Binding-site contacts:
Ligand atom F10 contacts residue THR51 of chain 1.A at 3.8 Å.
Ligand atom C22 contacts residue ALA34 of chain 1.A at 3.4 Å (hydrophobic).
Ligand atom C16 contacts residue LEU141 of chain 1.A at 3.5 Å (hydrophobic).
Ligand atom O27 contacts residue ILE13 of chain 1.A at 3.5 Å.
Ligand atom C26 contacts residue MET92 of chain 1.A at 3.8 Å (hydrophobic).
Ligand atom C25 contacts residue MET92 of chain 1.A at 3.2 Å (hydrophobic).
Ligand atom C12 contacts residue VAL87 of chain 1.A at 3.8 Å (hydrophobic).
Ligand atom C31 contacts residue ILE13 of chain 1.A at 3.9 Å (hydrophobic).
Ligand atom N23 contacts residue ASP90 of chain 1.A at 3.7 Å.
Ligand atom C15 contacts residue ASP152 of chain 1.A at 3.3 Å.
Ligand atom C8 contacts residue ILE38 of chain 1.A at 3.8 Å (hydrophobic).
Ligand atom F11 contacts residue GLU54 of chain 1.A at 3.6 Å.
Ligand atom F9 contacts residue VAL87 of chain 1.A at 3.8 Å.
Ligand atom O1 contacts residue GLY151 of chain 1.A at 3.9 Å.
Ligand atom O7 contacts residue ILE38 of chain 1.A at 3.7 Å.
Ligand atom O27 contacts residue MET92 of chain 1.A at 3.6 Å (h-bond).
Ligand atom F11 contacts residue LEU55 of chain 1.A at 3.2 Å.
Ligand atom C13 contacts residue LEU89 of chain 1.A at 3.7 Å (hydrophobic).
Ligand atom F9 contacts residue ILE38 of chain 1.A at 3.3 Å.
Ligand atom C28 contacts residue ILE13 of chain 1.A at 3.5 Å (hydrophobic).
Ligand atom C13 contacts residue LEU58 of chain 1.A at 3.5 Å (hydrophobic).
Ligand atom O30 contacts residue ILE13 of chain 1.A at 3.3 Å.
Ligand atom C4 contacts residue LYS36 of chain 1.A at 3.7 Å.
Ligand atom C4 contacts residue GLU54 of chain 1.A at 3.8 Å.
Ligand atom F9 contacts residue THR51 of chain 1.A at 3.8 Å.
Ligand atom C29 contacts residue ILE13 of chain 1.A at 3.8 Å (hydrophobic).
Ligand atom C28 contacts residue GLU93 of chain 1.A at 3.8 Å.
Ligand atom C18 contacts residue LEU89 of chain 1.A at 3.7 Å (hydrophobic).
Ligand atom O1 contacts residue ASP152 of chain 1.A at 2.9 Å (salt-bridge).
Ligand atom C22 contacts residue ASP90 of chain 1.A at 3.4 Å.
Ligand atom N23 contacts residue ALA34 of chain 1.A at 3.5 Å.
Ligand atom F9 contacts residue LEU55 of chain 1.A at 3.7 Å.
Ligand atom C5 contacts residue LYS36 of chain 1.A at 3.5 Å.
Ligand atom C28 contacts residue MET92 of chain 1.A at 3.4 Å (hydrophobic).
Ligand atom F10 contacts residue GLU54 of chain 1.A at 3.3 Å.
Ligand atom O7 contacts residue VAL87 of chain 1.A at 3.5 Å.
Ligand atom C12 contacts residue LEU58 of chain 1.A at 3.6 Å (hydrophobic).
Ligand atom C26 contacts residue ILE13 of chain 1.A at 3.9 Å (hydrophobic).
Ligand atom F10 contacts residue ILE38 of chain 1.A at 3.6 Å.
Ligand atom N23 contacts residue MET92 of chain 1.A at 3.3 Å (h-bond).

Sequence of chain 1.A:
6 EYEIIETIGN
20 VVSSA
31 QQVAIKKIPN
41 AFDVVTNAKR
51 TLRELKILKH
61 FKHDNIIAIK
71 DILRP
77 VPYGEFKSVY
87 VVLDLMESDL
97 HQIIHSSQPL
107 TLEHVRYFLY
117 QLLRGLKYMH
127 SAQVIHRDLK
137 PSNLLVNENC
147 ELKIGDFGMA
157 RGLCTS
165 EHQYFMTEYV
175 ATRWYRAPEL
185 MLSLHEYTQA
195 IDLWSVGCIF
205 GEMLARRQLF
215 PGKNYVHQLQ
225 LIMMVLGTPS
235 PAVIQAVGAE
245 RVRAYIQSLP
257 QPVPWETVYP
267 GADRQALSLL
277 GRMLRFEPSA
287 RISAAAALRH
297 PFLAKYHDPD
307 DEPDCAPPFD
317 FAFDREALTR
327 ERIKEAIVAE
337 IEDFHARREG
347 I

A protein and the small-molecule ligand that binds it are described below.
Small molecule (SMILES): COc1cc2ncnc(C3CCN(C(=O)c4ccc(OC(F)(F)F)cc4)CC3)c2cc1OC